This small molecule binds to this protein.
Small molecule (SMILES): Nc1ncnc2c1ncn2[C@@H]1O[C@H](CO[P](=O)(O)O[P](=O)(O)NP(=O)(O)O)[C@@H](O)[C@H]1O

Sequence of chain 6.A:
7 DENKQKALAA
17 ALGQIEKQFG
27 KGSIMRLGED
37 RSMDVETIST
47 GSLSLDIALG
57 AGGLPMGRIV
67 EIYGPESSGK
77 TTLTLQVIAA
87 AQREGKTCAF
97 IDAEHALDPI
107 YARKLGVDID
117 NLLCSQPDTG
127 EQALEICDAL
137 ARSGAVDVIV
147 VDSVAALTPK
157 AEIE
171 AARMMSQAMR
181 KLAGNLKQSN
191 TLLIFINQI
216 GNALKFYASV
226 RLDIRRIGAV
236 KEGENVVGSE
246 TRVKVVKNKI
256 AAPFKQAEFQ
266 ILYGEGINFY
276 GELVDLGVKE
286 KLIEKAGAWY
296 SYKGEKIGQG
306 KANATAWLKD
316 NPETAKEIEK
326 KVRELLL

Binding-site contacts:
Ligand atom O3A contacts residue SER74 of chain 6.A at 3.7 Å.
Ligand atom N7 contacts residue TYR107 of chain 6.A at 3.6 Å.
Ligand atom O1G contacts residue GLN198 of chain 6.A at 2.7 Å (h-bond).
Ligand atom O2B contacts residue GLY75 of chain 6.A at 3.7 Å.
Ligand atom O4' contacts residue THR78 of chain 6.A at 3.2 Å (h-bond).
Ligand atom O1B contacts residue GLY75 of chain 6.A at 3.4 Å (h-bond).
Ligand atom N3B contacts residue MN1 of chain 6.B at 2.5 Å.
Ligand atom O2G contacts residue SER73 of chain 6.A at 2.5 Å (h-bond).
Ligand atom O1A contacts residue THR78 of chain 6.A at 2.9 Å (h-bond).
Ligand atom PB contacts residue MN1 of chain 6.B at 3.2 Å.
Ligand atom C5 contacts residue TYR107 of chain 6.A at 3.6 Å (hydrophobic).
Ligand atom PB contacts residue LYS76 of chain 6.A at 3.6 Å.
Ligand atom N3 contacts residue GLY269 of chain 6.A at 3.1 Å (h-bond).
Ligand atom O1A contacts residue GLY75 of chain 6.A at 3.2 Å.
Ligand atom O1B contacts residue PRO71 of chain 6.A at 3.6 Å.
Ligand atom O2B contacts residue LYS76 of chain 6.A at 3.0 Å (salt-bridge).
Ligand atom O1B contacts residue SER73 of chain 6.A at 3.3 Å (h-bond).
Ligand atom C6 contacts residue TYR107 of chain 6.A at 3.6 Å (hydrophobic).
Ligand atom O1G contacts residue MN1 of chain 6.B at 3.4 Å.
Ligand atom N9 contacts residue TYR107 of chain 6.A at 3.7 Å.
Ligand atom O2B contacts residue THR77 of chain 6.A at 2.6 Å (h-bond).
Ligand atom O3A contacts residue SER73 of chain 6.A at 3.5 Å.
Ligand atom O1B contacts residue LYS76 of chain 6.A at 2.6 Å (salt-bridge).
Ligand atom O2B contacts residue MN1 of chain 6.B at 2.8 Å.
Ligand atom C8 contacts residue TYR107 of chain 6.A at 3.7 Å (hydrophobic).
Ligand atom PG contacts residue MN1 of chain 6.B at 3.2 Å.
Ligand atom O2G contacts residue GLN198 of chain 6.A at 3.5 Å (h-bond).
Ligand atom O1G contacts residue LYS76 of chain 6.A at 3.1 Å (salt-bridge).
Ligand atom O3G contacts residue MN1 of chain 6.B at 3.4 Å.
Ligand atom O1B contacts residue SER74 of chain 6.A at 3.2 Å (h-bond).
Ligand atom C5' contacts residue THR78 of chain 6.A at 3.6 Å.
Ligand atom O3A contacts residue GLY75 of chain 6.A at 3.1 Å (h-bond).
Ligand atom PG contacts residue GLN198 of chain 6.A at 3.5 Å.
Ligand atom C4 contacts residue TYR107 of chain 6.A at 3.7 Å (hydrophobic).
Ligand atom O2' contacts residue TYR268 of chain 6.A at 2.7 Å.
Ligand atom C2 contacts residue GLY269 of chain 6.A at 3.4 Å.
Ligand atom O2G contacts residue GLU72 of chain 6.A at 3.0 Å.
Ligand atom O4' contacts residue TYR107 of chain 6.A at 3.6 Å.
Ligand atom N6 contacts residue ASP104 of chain 6.A at 2.5 Å (salt-bridge).
Ligand atom N6 contacts residue TYR107 of chain 6.A at 3.4 Å.